Sequence of chain 4.A:
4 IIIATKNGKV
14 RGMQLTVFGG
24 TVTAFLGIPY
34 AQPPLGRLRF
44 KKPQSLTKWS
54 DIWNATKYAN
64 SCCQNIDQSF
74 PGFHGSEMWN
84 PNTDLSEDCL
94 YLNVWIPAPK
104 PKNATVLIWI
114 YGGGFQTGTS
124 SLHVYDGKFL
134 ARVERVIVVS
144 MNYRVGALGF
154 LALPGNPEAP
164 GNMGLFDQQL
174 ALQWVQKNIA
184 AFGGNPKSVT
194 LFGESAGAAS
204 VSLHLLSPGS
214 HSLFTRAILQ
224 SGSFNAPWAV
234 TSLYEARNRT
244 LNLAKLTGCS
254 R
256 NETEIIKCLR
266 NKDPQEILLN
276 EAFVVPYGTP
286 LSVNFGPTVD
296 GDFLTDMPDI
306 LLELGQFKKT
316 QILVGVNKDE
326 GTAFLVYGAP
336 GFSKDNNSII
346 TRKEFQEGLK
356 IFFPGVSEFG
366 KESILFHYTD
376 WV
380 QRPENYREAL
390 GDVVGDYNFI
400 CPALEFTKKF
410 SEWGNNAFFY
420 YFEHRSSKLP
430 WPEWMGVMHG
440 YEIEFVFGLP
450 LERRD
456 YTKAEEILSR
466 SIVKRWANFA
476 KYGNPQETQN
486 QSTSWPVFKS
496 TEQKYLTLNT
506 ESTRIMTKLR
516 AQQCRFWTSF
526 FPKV

Binding-site contacts:
Ligand atom C22 contacts residue VXA1 of chain 4.J at 3.1 Å.
Ligand atom C22 contacts residue GLY115 of chain 4.A at 4.2 Å.
Ligand atom C22 contacts residue GLU197 of chain 4.A at 3.2 Å.
Ligand atom C21 contacts residue TYR332 of chain 4.A at 4.0 Å (hydrophobic).
Ligand atom C11 contacts residue GLY439 of chain 4.A at 4.3 Å.
Ligand atom N14 contacts residue VXA1 of chain 4.J at 4.4 Å.
Ligand atom C11 contacts residue ILE442 of chain 4.A at 4.0 Å (hydrophobic).
Ligand atom C21 contacts residue PHE329 of chain 4.A at 4.3 Å (hydrophobic).
Ligand atom N14 contacts residue TRP82 of chain 4.A at 4.1 Å.
Ligand atom O12 contacts residue HIS438 of chain 4.A at 3.4 Å.
Ligand atom C22 contacts residue SER198 of chain 4.A at 4.0 Å.
Ligand atom C19 contacts residue TYR332 of chain 4.A at 3.9 Å (hydrophobic).
Ligand atom C22 contacts residue HIS438 of chain 4.A at 4.0 Å.
Ligand atom C13 contacts residue GLY116 of chain 4.A at 4.2 Å.
Ligand atom C13 contacts residue TYR128 of chain 4.A at 4.0 Å (hydrophobic).
Ligand atom C16 contacts residue TRP82 of chain 4.A at 3.9 Å (hydrophobic).
Ligand atom C19 contacts residue ALA328 of chain 4.A at 4.0 Å (hydrophobic).
Ligand atom C13 contacts residue GLY115 of chain 4.A at 4.0 Å.
Ligand atom C13 contacts residue TRP82 of chain 4.A at 3.8 Å (hydrophobic).
Ligand atom O12 contacts residue VXA1 of chain 4.J at 4.3 Å.
Ligand atom C20 contacts residue ALA328 of chain 4.A at 4.0 Å (hydrophobic).
Ligand atom C15 contacts residue TRP82 of chain 4.A at 4.0 Å (hydrophobic).
Ligand atom C11 contacts residue TYR128 of chain 4.A at 4.2 Å (hydrophobic).
Ligand atom N14 contacts residue GLU197 of chain 4.A at 3.9 Å.
Ligand atom C20 contacts residue TYR332 of chain 4.A at 3.8 Å (hydrophobic).
Ligand atom C22 contacts residue GLY116 of chain 4.A at 3.9 Å.
Ligand atom C11 contacts residue TRP82 of chain 4.A at 3.3 Å (hydrophobic).
Ligand atom C20 contacts residue PHE329 of chain 4.A at 3.6 Å (hydrophobic).
Ligand atom O12 contacts residue PHE329 of chain 4.A at 4.1 Å.
Ligand atom C11 contacts residue GLU197 of chain 4.A at 3.4 Å.
Ligand atom S17 contacts residue TRP82 of chain 4.A at 4.0 Å.

The protein below binds the small molecule below.
Small molecule (SMILES): CCCC(=O)SCC[N+](C)(C)C